A small-molecule ligand and the protein it binds are described below.
Small molecule (SMILES): Nc1nc2c(c(=O)[nH]1)N[C@@H](/C(S)=C(/S)[C@H](O)CO[P](=O)(O)O[P](=O)(O)OC[C@H]1O[C@@H](n3cnc4c(=O)[nH]c(N)nc43)[C@H](O)[C@@H]1O)C=N2

Sequence of chain 2.A:
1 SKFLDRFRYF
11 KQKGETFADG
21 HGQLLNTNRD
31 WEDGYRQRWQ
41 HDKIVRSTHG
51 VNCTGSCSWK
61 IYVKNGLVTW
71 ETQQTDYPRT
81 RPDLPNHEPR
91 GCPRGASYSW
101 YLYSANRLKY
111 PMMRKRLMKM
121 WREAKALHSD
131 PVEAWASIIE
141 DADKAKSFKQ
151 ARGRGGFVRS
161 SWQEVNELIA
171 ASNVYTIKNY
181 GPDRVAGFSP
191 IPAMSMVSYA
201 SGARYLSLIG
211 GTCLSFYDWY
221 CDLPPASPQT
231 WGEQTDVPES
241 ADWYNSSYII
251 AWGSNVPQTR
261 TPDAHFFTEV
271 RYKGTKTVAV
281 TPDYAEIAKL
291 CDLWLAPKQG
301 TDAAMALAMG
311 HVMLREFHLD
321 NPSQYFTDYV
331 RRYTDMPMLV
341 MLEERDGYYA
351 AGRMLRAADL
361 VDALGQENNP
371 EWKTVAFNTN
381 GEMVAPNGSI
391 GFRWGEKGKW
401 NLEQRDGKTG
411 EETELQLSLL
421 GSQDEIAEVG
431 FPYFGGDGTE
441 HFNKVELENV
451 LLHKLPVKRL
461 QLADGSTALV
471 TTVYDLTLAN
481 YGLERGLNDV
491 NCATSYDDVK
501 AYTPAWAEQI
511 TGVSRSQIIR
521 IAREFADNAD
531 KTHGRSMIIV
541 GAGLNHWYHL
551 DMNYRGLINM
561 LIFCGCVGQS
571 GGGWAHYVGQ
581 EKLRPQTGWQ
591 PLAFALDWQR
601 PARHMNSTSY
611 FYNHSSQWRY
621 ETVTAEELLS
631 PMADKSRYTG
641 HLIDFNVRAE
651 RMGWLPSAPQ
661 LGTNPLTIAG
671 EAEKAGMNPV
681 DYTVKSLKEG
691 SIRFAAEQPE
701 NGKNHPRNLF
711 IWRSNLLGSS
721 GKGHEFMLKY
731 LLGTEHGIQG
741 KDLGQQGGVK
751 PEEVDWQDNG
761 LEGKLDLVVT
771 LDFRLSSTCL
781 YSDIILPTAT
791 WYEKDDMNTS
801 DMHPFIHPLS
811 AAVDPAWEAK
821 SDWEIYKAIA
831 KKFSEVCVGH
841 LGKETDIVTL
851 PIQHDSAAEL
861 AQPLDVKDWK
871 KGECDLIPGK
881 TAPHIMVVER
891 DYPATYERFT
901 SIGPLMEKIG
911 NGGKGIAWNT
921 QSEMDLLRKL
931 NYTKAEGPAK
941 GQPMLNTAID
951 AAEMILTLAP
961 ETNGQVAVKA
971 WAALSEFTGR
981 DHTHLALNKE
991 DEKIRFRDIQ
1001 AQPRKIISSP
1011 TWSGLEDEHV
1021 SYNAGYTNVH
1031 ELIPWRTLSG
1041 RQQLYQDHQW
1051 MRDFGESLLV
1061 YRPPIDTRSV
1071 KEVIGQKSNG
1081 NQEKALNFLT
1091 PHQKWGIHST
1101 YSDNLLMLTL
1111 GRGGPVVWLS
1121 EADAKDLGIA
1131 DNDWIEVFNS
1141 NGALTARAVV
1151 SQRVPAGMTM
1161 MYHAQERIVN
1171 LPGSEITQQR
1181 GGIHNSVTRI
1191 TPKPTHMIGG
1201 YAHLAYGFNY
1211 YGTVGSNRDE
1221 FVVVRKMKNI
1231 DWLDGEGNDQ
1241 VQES

Binding-site contacts:
Ligand atom N2 contacts residue LEU771 of chain 2.A at 2.9 Å (h-bond).
Ligand atom O3' contacts residue ARG774 of chain 2.A at 2.9 Å (salt-bridge).
Ligand atom N17 contacts residue THR1090 of chain 2.A at 2.6 Å (h-bond).
Ligand atom O2' contacts residue ARG774 of chain 2.A at 2.9 Å (salt-bridge).
Ligand atom S12 contacts residue 6MO1 of chain 2.F at 2.4 Å.
Ligand atom O11 contacts residue HIS1163 of chain 2.A at 2.9 Å.
Ligand atom O14 contacts residue HIS546 of chain 2.A at 3.3 Å (h-bond).
Ligand atom S12 contacts residue MD11 of chain 2.E at 2.6 Å (h-bond).
Ligand atom O14 contacts residue ARG1218 of chain 2.A at 3.1 Å (salt-bridge).
Ligand atom O4' contacts residue SER714 of chain 2.A at 3.2 Å (h-bond).
Ligand atom S12 contacts residue ASN52 of chain 2.A at 3.2 Å (h-bond).
Ligand atom N18 contacts residue ASN1185 of chain 2.A at 3.2 Å (h-bond).
Ligand atom O1A contacts residue SER1099 of chain 2.A at 2.8 Å (h-bond).
Ligand atom O2A contacts residue THR1100 of chain 2.A at 2.7 Å (h-bond).
Ligand atom S12 contacts residue HIS1098 of chain 2.A at 2.9 Å.
Ligand atom O14 contacts residue THR1090 of chain 2.A at 3.2 Å (h-bond).
Ligand atom O2A contacts residue HIS1098 of chain 2.A at 3.2 Å.
Ligand atom O2A contacts residue ILE1097 of chain 2.A at 3.1 Å (h-bond).
Ligand atom O2' contacts residue ASP772 of chain 2.A at 2.7 Å (salt-bridge).
Ligand atom S13 contacts residue 6MO1 of chain 2.F at 2.4 Å.
Ligand atom O3' contacts residue ASP772 of chain 2.A at 2.7 Å (salt-bridge).
Ligand atom O2B contacts residue ASN715 of chain 2.A at 3.0 Å (h-bond).
Ligand atom N7 contacts residue TRP791 of chain 2.A at 2.8 Å (h-bond).
Ligand atom N1 contacts residue ASP822 of chain 2.A at 2.8 Å (salt-bridge).
Ligand atom N16 contacts residue ASN1185 of chain 2.A at 3.2 Å (h-bond).
Ligand atom N7 contacts residue GLY50 of chain 2.A at 3.2 Å (h-bond).
Ligand atom O11 contacts residue SER719 of chain 2.A at 3.2 Å (h-bond).
Ligand atom O1B contacts residue TYR220 of chain 2.A at 2.7 Å (h-bond).
Ligand atom O14 contacts residue HIS1092 of chain 2.A at 3.1 Å (h-bond).
Ligand atom C3' contacts residue ARG774 of chain 2.A at 3.1 Å.
Ligand atom N16 contacts residue THR1090 of chain 2.A at 3.1 Å (h-bond).
Ligand atom N2 contacts residue ASP822 of chain 2.A at 2.8 Å (salt-bridge).
Ligand atom C17 contacts residue ASN1217 of chain 2.A at 3.3 Å.
Ligand atom N17 contacts residue ASN1217 of chain 2.A at 3.2 Å (h-bond).
Ligand atom O1A contacts residue SER719 of chain 2.A at 3.2 Å (h-bond).
Ligand atom N15 contacts residue HIS1092 of chain 2.A at 3.3 Å (h-bond).
Ligand atom S13 contacts residue HIS1092 of chain 2.A at 3.2 Å.
Ligand atom O6 contacts residue LYS794 of chain 2.A at 2.8 Å (salt-bridge).
Ligand atom S13 contacts residue MD11 of chain 2.E at 3.0 Å (h-bond).
Ligand atom S13 contacts residue ASP222 of chain 2.A at 2.9 Å (salt-bridge).